Sequence of chain 1.J:
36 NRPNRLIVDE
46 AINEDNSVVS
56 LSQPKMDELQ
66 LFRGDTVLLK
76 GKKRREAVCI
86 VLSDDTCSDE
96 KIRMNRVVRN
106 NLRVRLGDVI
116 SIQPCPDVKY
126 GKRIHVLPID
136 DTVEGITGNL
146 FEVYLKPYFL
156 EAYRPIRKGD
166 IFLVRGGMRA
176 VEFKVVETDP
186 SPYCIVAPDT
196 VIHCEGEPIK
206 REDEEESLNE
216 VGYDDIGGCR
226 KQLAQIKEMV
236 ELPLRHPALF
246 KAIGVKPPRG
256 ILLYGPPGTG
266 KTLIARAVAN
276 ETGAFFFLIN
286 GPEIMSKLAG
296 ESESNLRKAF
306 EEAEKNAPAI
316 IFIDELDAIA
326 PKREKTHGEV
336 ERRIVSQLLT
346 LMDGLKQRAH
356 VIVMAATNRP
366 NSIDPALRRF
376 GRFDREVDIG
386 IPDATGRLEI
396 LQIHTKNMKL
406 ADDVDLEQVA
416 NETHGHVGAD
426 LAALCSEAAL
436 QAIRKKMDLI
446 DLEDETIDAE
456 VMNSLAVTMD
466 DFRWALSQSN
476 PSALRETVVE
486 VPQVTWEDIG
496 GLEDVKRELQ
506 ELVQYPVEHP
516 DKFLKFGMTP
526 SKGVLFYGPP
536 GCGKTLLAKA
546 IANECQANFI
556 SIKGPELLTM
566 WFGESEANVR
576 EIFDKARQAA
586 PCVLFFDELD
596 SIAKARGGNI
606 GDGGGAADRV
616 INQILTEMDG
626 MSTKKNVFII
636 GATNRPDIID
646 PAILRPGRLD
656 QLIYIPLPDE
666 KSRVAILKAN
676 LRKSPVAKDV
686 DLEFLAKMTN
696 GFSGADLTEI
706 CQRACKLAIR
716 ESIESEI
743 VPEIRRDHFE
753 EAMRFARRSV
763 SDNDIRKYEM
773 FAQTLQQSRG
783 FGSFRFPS

A protein and the small-molecule ligand that binds it are described below.
Small molecule (SMILES): Cc1cc2c(C(N)=O)cccc2n1-c1nc2c(c(NCc3ccccc3)n1)COCC2

Binding-site contacts:
Ligand atom C05 contacts residue GLY538 of chain 1.J at 3.5 Å.
Ligand atom N14 contacts residue ALA674 of chain 1.J at 3.6 Å.
Ligand atom C05 contacts residue CYS537 of chain 1.J at 3.7 Å (hydrophobic).
Ligand atom O26 contacts residue ARG677 of chain 1.J at 3.4 Å (salt-bridge).
Ligand atom N14 contacts residue LEU541 of chain 1.J at 3.5 Å.
Ligand atom N30 contacts residue ALA674 of chain 1.J at 3.6 Å.
Ligand atom C25 contacts residue ASP493 of chain 1.J at 3.2 Å.
Ligand atom C07 contacts residue LEU541 of chain 1.J at 3.3 Å (hydrophobic).
Ligand atom C02 contacts residue THR703 of chain 1.J at 3.2 Å.
Ligand atom C17 contacts residue ASP493 of chain 1.J at 3.6 Å.
Ligand atom C13 contacts residue ALA674 of chain 1.J at 3.7 Å (hydrophobic).
Ligand atom C29 contacts residue ALA674 of chain 1.J at 3.5 Å (hydrophobic).
Ligand atom C06 contacts residue LEU541 of chain 1.J at 3.0 Å (hydrophobic).
Ligand atom N31 contacts residue ALA700 of chain 1.J at 3.0 Å (h-bond).
Ligand atom C20 contacts residue ILE671 of chain 1.J at 3.6 Å (hydrophobic).
Ligand atom C23 contacts residue LEU541 of chain 1.J at 3.7 Å (hydrophobic).
Ligand atom C18 contacts residue ILE494 of chain 1.J at 3.5 Å (hydrophobic).
Ligand atom C27 contacts residue VAL489 of chain 1.J at 3.4 Å (hydrophobic).
Ligand atom C24 contacts residue ALA674 of chain 1.J at 3.4 Å (hydrophobic).
Ligand atom O01 contacts residue ALA700 of chain 1.J at 3.5 Å.
Ligand atom C04 contacts residue GLY699 of chain 1.J at 3.6 Å.
Ligand atom O01 contacts residue GLY699 of chain 1.J at 3.4 Å (h-bond).
Ligand atom C21 contacts residue CYS537 of chain 1.J at 3.5 Å (hydrophobic).
Ligand atom C02 contacts residue GLY699 of chain 1.J at 3.4 Å.
Ligand atom C19 contacts residue ILE671 of chain 1.J at 3.5 Å (hydrophobic).
Ligand atom C04 contacts residue GLY536 of chain 1.J at 3.8 Å.
Ligand atom O26 contacts residue VAL489 of chain 1.J at 3.7 Å.
Ligand atom C15 contacts residue ALA674 of chain 1.J at 3.5 Å (hydrophobic).
Ligand atom N31 contacts residue GLY699 of chain 1.J at 3.5 Å.
Ligand atom N12 contacts residue LEU541 of chain 1.J at 3.4 Å.
Ligand atom C11 contacts residue ASN675 of chain 1.J at 3.5 Å.
Ligand atom N16 contacts residue ALA670 of chain 1.J at 3.6 Å.
Ligand atom O26 contacts residue ASP493 of chain 1.J at 3.3 Å (salt-bridge).
Ligand atom N31 contacts residue GLY536 of chain 1.J at 3.3 Å (h-bond).
Ligand atom O01 contacts residue THR703 of chain 1.J at 2.4 Å (h-bond).
Ligand atom C09 contacts residue THR703 of chain 1.J at 3.6 Å.
Ligand atom C13 contacts residue LEU541 of chain 1.J at 3.2 Å (hydrophobic).
Ligand atom N30 contacts residue LEU541 of chain 1.J at 3.4 Å.
Ligand atom C02 contacts residue ALA700 of chain 1.J at 3.4 Å (hydrophobic).
Ligand atom C17 contacts residue ILE494 of chain 1.J at 3.5 Å (hydrophobic).